Sequence of chain 14.W:
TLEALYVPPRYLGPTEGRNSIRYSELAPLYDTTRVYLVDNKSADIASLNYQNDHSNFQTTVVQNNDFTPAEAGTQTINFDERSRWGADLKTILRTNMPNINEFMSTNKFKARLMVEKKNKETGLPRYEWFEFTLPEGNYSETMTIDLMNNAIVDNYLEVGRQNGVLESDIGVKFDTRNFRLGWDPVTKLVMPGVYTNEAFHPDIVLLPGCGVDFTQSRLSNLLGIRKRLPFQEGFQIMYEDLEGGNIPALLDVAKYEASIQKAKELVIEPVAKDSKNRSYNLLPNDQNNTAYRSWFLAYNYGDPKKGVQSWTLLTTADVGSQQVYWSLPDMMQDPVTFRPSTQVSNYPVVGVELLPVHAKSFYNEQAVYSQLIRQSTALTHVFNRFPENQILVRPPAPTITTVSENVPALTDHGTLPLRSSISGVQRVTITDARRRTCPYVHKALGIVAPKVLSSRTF

Binding-site contacts:
Ligand atom CG2 contacts residue LEU189 of chain 17.W at 2.8 Å (hydrophobic).
Ligand atom OD1 contacts residue GLU199 of chain 17.W at 3.4 Å (salt-bridge).
Ligand atom CD2 contacts residue MET223 of chain 14.W at 3.7 Å (hydrophobic).
Ligand atom CD1 contacts residue ARG193 of chain 17.W at 3.7 Å.
Ligand atom CB contacts residue GLU289 of chain 14.W at 3.8 Å.
Ligand atom CG1 contacts residue PHE436 of chain 17.W at 3.4 Å (hydrophobic).
Ligand atom OH contacts residue LEU283 of chain 14.W at 3.8 Å.
Ligand atom CE2 contacts residue MET223 of chain 14.W at 3.5 Å (hydrophobic).
Ligand atom CZ contacts residue THR219 of chain 14.W at 3.2 Å.
Ligand atom ND2 contacts residue TYR188 of chain 17.W at 3.5 Å (h-bond).
Ligand atom CZ contacts residue MET223 of chain 14.W at 2.9 Å (hydrophobic).
Ligand atom CD1 contacts residue HIS431 of chain 17.W at 3.3 Å.
Ligand atom CE1 contacts residue VAL432 of chain 17.W at 3.8 Å (hydrophobic).
Ligand atom O contacts residue ARG435 of chain 17.W at 3.5 Å (salt-bridge).
Ligand atom CE1 contacts residue ARG193 of chain 17.W at 3.1 Å.
Ligand atom CG contacts residue HIS431 of chain 17.W at 3.8 Å.
Ligand atom CG contacts residue TYR288 of chain 14.W at 3.4 Å (hydrophobic).
Ligand atom CG contacts residue GLU199 of chain 17.W at 3.6 Å.
Ligand atom CD1 contacts residue GLU289 of chain 14.W at 3.0 Å.
Ligand atom CG contacts residue GLU289 of chain 14.W at 3.6 Å.
Ligand atom O contacts residue ARG193 of chain 17.W at 2.8 Å (salt-bridge).
Ligand atom CG2 contacts residue TYR188 of chain 17.W at 3.9 Å (hydrophobic).
Ligand atom CE1 contacts residue MET223 of chain 14.W at 3.3 Å (hydrophobic).
Ligand atom OH contacts residue MET223 of chain 14.W at 2.2 Å (h-bond).
Ligand atom C contacts residue ARG193 of chain 17.W at 3.3 Å.
Ligand atom CE1 contacts residue HIS431 of chain 17.W at 3.0 Å.
Ligand atom CE2 contacts residue ARG193 of chain 17.W at 3.8 Å.
Ligand atom OH contacts residue THR430 of chain 17.W at 3.4 Å.
Ligand atom CD contacts residue HIS431 of chain 17.W at 3.8 Å.
Ligand atom CZ contacts residue HIS431 of chain 17.W at 3.4 Å.
Ligand atom CE1 contacts residue GLU289 of chain 14.W at 3.6 Å.
Ligand atom CZ contacts residue ARG193 of chain 17.W at 3.1 Å.
Ligand atom CG1 contacts residue ARG435 of chain 17.W at 3.8 Å.
Ligand atom CB contacts residue LEU189 of chain 17.W at 3.8 Å (hydrophobic).
Ligand atom CB contacts residue ARG435 of chain 17.W at 3.7 Å.
Ligand atom CE1 contacts residue THR219 of chain 14.W at 3.9 Å.
Ligand atom N contacts residue ARG193 of chain 17.W at 3.8 Å.
Ligand atom ND2 contacts residue GLU199 of chain 17.W at 2.9 Å (salt-bridge).
Ligand atom CA contacts residue ARG193 of chain 17.W at 3.8 Å.
Ligand atom OH contacts residue HIS431 of chain 17.W at 2.9 Å (h-bond).

Sequence of chain 17.W:
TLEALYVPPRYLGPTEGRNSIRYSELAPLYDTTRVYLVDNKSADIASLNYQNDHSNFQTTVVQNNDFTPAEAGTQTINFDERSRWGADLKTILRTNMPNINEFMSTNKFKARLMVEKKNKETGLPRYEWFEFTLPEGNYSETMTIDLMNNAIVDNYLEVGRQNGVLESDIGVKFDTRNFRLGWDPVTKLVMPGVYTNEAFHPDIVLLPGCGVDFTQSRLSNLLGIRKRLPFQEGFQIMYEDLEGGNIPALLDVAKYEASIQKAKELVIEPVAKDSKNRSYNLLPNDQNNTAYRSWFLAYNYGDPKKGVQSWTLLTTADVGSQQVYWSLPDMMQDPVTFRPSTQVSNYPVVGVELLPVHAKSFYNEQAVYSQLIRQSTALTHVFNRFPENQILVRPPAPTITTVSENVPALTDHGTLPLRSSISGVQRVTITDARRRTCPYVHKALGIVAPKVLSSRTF

The protein below binds the small molecule below.
Small molecule (SMILES): CC(C)[C@H](NC(=O)[C@@H]1CCCN1C(=O)[C@H](CC(N)=O)NC(=O)[C@@H](N)Cc1ccccc1)C(=O)N[C@@H](Cc1ccc(O)cc1)C(=O)N1CCC[C@H]1C(=O)N[C@H](C=O)Cc1ccc(O)cc1